Sequence of chain 1.C:
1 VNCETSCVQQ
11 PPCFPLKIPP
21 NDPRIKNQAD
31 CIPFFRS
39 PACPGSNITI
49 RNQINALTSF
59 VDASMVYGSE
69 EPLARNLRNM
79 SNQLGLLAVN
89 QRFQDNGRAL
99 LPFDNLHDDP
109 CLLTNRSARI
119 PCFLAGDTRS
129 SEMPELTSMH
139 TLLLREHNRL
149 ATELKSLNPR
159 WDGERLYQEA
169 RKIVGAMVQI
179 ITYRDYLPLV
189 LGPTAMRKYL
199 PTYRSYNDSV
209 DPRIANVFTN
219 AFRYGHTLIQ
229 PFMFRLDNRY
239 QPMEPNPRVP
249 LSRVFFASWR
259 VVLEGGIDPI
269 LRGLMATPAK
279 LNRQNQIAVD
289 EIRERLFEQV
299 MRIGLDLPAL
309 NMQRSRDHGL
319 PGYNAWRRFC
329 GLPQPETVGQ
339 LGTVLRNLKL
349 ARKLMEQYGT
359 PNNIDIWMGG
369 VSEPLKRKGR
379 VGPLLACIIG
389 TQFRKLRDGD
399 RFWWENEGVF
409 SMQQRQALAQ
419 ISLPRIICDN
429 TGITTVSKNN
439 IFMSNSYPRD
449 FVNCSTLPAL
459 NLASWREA

A small-molecule ligand and the protein it binds are described below.
Small molecule (SMILES): CC(=O)N[C@@H]1[C@@H](O)[C@H](O)[C@@H](CO)O[C@H]1O

Binding-site contacts:
Ligand atom C2 contacts residue ASN113 of chain 1.C at 2.4 Å.
Ligand atom C1 contacts residue SER115 of chain 1.C at 4.0 Å.
Ligand atom O6 contacts residue LEU261 of chain 1.C at 3.7 Å.
Ligand atom O6 contacts residue ALA116 of chain 1.C at 3.8 Å.
Ligand atom O5 contacts residue ALA116 of chain 1.C at 4.0 Å.
Ligand atom C4 contacts residue ASN113 of chain 1.C at 4.2 Å.
Ligand atom N2 contacts residue ASN113 of chain 1.C at 2.8 Å (h-bond).
Ligand atom C1 contacts residue ASN113 of chain 1.C at 1.4 Å.
Ligand atom O7 contacts residue TRP257 of chain 1.C at 3.9 Å.
Ligand atom O5 contacts residue ASN113 of chain 1.C at 2.4 Å (h-bond).
Ligand atom O5 contacts residue TRP257 of chain 1.C at 4.0 Å.
Ligand atom C2 contacts residue TRP257 of chain 1.C at 4.0 Å (hydrophobic).
Ligand atom C5 contacts residue SER115 of chain 1.C at 4.3 Å.
Ligand atom C7 contacts residue ASN113 of chain 1.C at 3.7 Å.
Ligand atom C3 contacts residue ASN113 of chain 1.C at 3.7 Å.
Ligand atom O6 contacts residue SER115 of chain 1.C at 4.5 Å.
Ligand atom C1 contacts residue TRP257 of chain 1.C at 4.2 Å (hydrophobic).
Ligand atom C7 contacts residue TRP257 of chain 1.C at 4.5 Å (hydrophobic).
Ligand atom C6 contacts residue LEU261 of chain 1.C at 4.2 Å (hydrophobic).
Ligand atom O5 contacts residue SER115 of chain 1.C at 4.3 Å.
Ligand atom C5 contacts residue ASN113 of chain 1.C at 3.6 Å.
Ligand atom O7 contacts residue ASN113 of chain 1.C at 4.2 Å.